Binding-site contacts:
Ligand atom C5' contacts residue ARG90 of chain 3.F at 4.3 Å.
Ligand atom O4' contacts residue LYS143 of chain 3.F at 4.4 Å.
Ligand atom O2' contacts residue GLU140 of chain 3.F at 2.3 Å (salt-bridge).
Ligand atom N9 contacts residue TRP47 of chain 3.F at 3.3 Å.
Ligand atom C5 contacts residue TRP47 of chain 3.F at 3.8 Å (hydrophobic).
Ligand atom C2' contacts residue GLU140 of chain 3.F at 3.0 Å.
Ligand atom N1 contacts residue TRP47 of chain 3.F at 3.7 Å.
Ligand atom N7 contacts residue LYS143 of chain 3.F at 3.8 Å.
Ligand atom C3' contacts residue GLU140 of chain 3.F at 3.8 Å.
Ligand atom C6 contacts residue TRP47 of chain 3.F at 3.7 Å (hydrophobic).
Ligand atom N9 contacts residue GLU140 of chain 3.F at 4.1 Å.
Ligand atom N6 contacts residue TRP47 of chain 3.F at 4.2 Å.
Ligand atom C1' contacts residue TRP47 of chain 3.F at 3.7 Å (hydrophobic).
Ligand atom C4 contacts residue TRP47 of chain 3.F at 3.3 Å (hydrophobic).
Ligand atom N3 contacts residue TRP47 of chain 3.F at 3.4 Å.
Ligand atom O2' contacts residue LYS143 of chain 3.F at 3.8 Å.
Ligand atom N9 contacts residue LYS143 of chain 3.F at 3.2 Å (salt-bridge).
Ligand atom C1' contacts residue LYS143 of chain 3.F at 3.2 Å.
Ligand atom C8 contacts residue TRP47 of chain 3.F at 3.6 Å (hydrophobic).
Ligand atom C2 contacts residue TRP47 of chain 3.F at 3.4 Å (hydrophobic).
Ligand atom O3' contacts residue GLU140 of chain 3.F at 4.4 Å.
Ligand atom C1' contacts residue GLU140 of chain 3.F at 2.7 Å.
Ligand atom O4' contacts residue GLU140 of chain 3.F at 3.0 Å (salt-bridge).
Ligand atom C4' contacts residue GLU140 of chain 3.F at 3.4 Å.
Ligand atom C2' contacts residue LYS143 of chain 3.F at 3.7 Å.
Ligand atom C8 contacts residue LYS143 of chain 3.F at 2.7 Å.
Ligand atom N7 contacts residue TRP47 of chain 3.F at 3.6 Å.
Ligand atom O4' contacts residue LYS143 of chain 3.F at 4.2 Å.
Ligand atom O4' contacts residue TRP47 of chain 3.F at 3.4 Å.

Sequence of chain 3.F:
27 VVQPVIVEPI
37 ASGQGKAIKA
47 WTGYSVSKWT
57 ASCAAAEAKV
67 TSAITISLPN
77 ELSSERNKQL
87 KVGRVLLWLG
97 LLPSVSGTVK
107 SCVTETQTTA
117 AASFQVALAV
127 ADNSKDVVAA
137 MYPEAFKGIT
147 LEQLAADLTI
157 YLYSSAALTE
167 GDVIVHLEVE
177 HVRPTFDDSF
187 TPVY

A small-molecule ligand and the protein it binds are described below.
Small molecule (SMILES): Nc1ncnc2c1ncn2[C@@H]1O[C@H]([C@@H]2O[C@@H]3[C@H](O[P](=O)(O)O2)[C@@H](CO[P](=O)(O)O[C@H]2[C@@H](O)[C@H](n4cnc5c(N)ncnc54)O[C@@H]2COP(=O)=O)O[C@H]3n2ccc(=O)[nH]c2=O)[C@@H](O[P](=O)(O)OC[C@H]2O[C@@H](n3ccc(=O)[nH]c3=O)[C@H](O)[C@@H]2O)[C@H]1O